Binding-site contacts:
Ligand atom N2 contacts residue ASN416 of chain 1.A at 2.8 Å (h-bond).
Ligand atom C3 contacts residue ASN416 of chain 1.A at 3.7 Å.
Ligand atom O6 contacts residue PRO261 of chain 1.A at 4.1 Å.
Ligand atom O7 contacts residue ASN416 of chain 1.A at 4.2 Å.
Ligand atom O7 contacts residue ASN232 of chain 1.A at 3.1 Å (h-bond).
Ligand atom C7 contacts residue ASN416 of chain 1.A at 3.2 Å.
Ligand atom C8 contacts residue ASN416 of chain 1.A at 3.2 Å.
Ligand atom O7 contacts residue NAG1 of chain 1.J at 3.4 Å (h-bond).
Ligand atom C1 contacts residue ASN416 of chain 1.A at 1.4 Å.
Ligand atom C2 contacts residue ASN416 of chain 1.A at 2.4 Å.
Ligand atom C8 contacts residue ASN232 of chain 1.A at 3.8 Å.
Ligand atom C6 contacts residue PRO261 of chain 1.A at 3.6 Å (hydrophobic).
Ligand atom C7 contacts residue ASN232 of chain 1.A at 3.5 Å.
Ligand atom O5 contacts residue PRO261 of chain 1.A at 3.6 Å.
Ligand atom C5 contacts residue ASN416 of chain 1.A at 3.7 Å.
Ligand atom N2 contacts residue ASN232 of chain 1.A at 4.4 Å.
Ligand atom O5 contacts residue ASN416 of chain 1.A at 2.4 Å (h-bond).
Ligand atom C5 contacts residue PRO261 of chain 1.A at 4.2 Å (hydrophobic).
Ligand atom C4 contacts residue ASN416 of chain 1.A at 4.2 Å.

A protein and the small-molecule ligand that binds it are described below.
Small molecule (SMILES): CC(=O)N[C@H]1[C@H](O[C@H]2[C@H](O)[C@@H](NC(C)=O)CO[C@@H]2CO)O[C@H](CO)[C@@H](O)[C@@H]1O

Sequence of chain 1.A:
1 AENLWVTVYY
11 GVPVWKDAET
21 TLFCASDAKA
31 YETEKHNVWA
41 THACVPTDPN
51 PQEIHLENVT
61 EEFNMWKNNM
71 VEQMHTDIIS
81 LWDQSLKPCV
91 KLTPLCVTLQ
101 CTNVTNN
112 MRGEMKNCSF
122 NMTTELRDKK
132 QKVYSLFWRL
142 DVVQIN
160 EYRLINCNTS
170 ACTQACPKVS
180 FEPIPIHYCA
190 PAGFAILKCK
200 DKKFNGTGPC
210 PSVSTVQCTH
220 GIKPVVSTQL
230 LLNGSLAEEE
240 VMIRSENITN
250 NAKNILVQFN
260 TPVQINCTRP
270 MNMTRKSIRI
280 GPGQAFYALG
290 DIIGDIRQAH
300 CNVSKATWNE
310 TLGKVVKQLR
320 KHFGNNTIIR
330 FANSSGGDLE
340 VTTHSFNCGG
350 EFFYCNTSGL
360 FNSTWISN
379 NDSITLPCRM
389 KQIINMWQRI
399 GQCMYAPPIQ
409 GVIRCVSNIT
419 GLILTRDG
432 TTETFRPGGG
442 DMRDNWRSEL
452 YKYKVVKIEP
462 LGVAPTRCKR